Sequence of chain 2.A:
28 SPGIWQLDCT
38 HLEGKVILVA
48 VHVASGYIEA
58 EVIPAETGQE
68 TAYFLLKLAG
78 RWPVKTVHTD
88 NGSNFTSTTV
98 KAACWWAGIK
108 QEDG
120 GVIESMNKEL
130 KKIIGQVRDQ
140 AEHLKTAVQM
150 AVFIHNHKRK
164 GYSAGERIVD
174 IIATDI

A protein and the small-molecule ligand that binds it are described below.
Small molecule (SMILES): Cc1cn2c(C)c([C@H](OC(C)(C)C)C(=O)O)c(N3CCC(C)(C)CC3)c(-c3ccc(OCCc4ccc(F)cc4)cc3)c2n1

Binding-site contacts:
Ligand atom O20 contacts residue THR145 of chain 1.A at 3.4 Å (h-bond).
Ligand atom C24 contacts residue GLN66 of chain 2.A at 3.8 Å.
Ligand atom C37 contacts residue ALA99 of chain 2.A at 3.8 Å (hydrophobic).
Ligand atom C5 contacts residue ALA100 of chain 2.A at 3.9 Å (hydrophobic).
Ligand atom N10 contacts residue GLN66 of chain 2.A at 3.7 Å.
Ligand atom C23 contacts residue THR145 of chain 1.A at 3.4 Å.
Ligand atom C43 contacts residue GLN66 of chain 2.A at 3.0 Å.
Ligand atom O18 contacts residue ALA140 of chain 1.A at 3.5 Å.
Ligand atom O20 contacts residue HIS142 of chain 1.A at 3.7 Å.
Ligand atom C36 contacts residue TRP102 of chain 2.A at 3.8 Å (hydrophobic).
Ligand atom C16 contacts residue THR145 of chain 1.A at 3.9 Å.
Ligand atom F40 contacts residue TRP102 of chain 2.A at 3.8 Å.
Ligand atom C37 contacts residue LYS98 of chain 2.A at 3.9 Å.
Ligand atom C28 contacts residue ALA99 of chain 2.A at 3.6 Å (hydrophobic).
Ligand atom C2 contacts residue GLN139 of chain 1.A at 3.8 Å.
Ligand atom O18 contacts residue GLU141 of chain 1.A at 2.9 Å (salt-bridge).
Ligand atom C38 contacts residue ALA99 of chain 2.A at 3.8 Å (hydrophobic).
Ligand atom O19 contacts residue HIS142 of chain 1.A at 3.0 Å (h-bond).
Ligand atom C25 contacts residue HIS142 of chain 1.A at 3.5 Å.
Ligand atom C25 contacts residue GLU141 of chain 1.A at 3.5 Å.
Ligand atom C17 contacts residue HIS142 of chain 1.A at 3.9 Å.
Ligand atom O19 contacts residue THR145 of chain 1.A at 2.8 Å (h-bond).
Ligand atom C39 contacts residue THR95 of chain 2.A at 3.8 Å.
Ligand atom C27 contacts residue ALA99 of chain 2.A at 3.8 Å (hydrophobic).
Ligand atom C22 contacts residue GLN66 of chain 2.A at 3.8 Å.
Ligand atom O31 contacts residue ALA99 of chain 2.A at 3.7 Å.
Ligand atom C13 contacts residue MET149 of chain 1.A at 3.8 Å (hydrophobic).
Ligand atom C22 contacts residue THR96 of chain 2.A at 3.7 Å.
Ligand atom C25 contacts residue GLN66 of chain 2.A at 3.9 Å.
Ligand atom C17 contacts residue THR145 of chain 1.A at 3.6 Å.
Ligand atom C1 contacts residue MET149 of chain 1.A at 3.7 Å (hydrophobic).
Ligand atom C14 contacts residue ALA99 of chain 2.A at 3.8 Å (hydrophobic).
Ligand atom C21 contacts residue THR145 of chain 1.A at 3.9 Å.
Ligand atom F40 contacts residue LYS98 of chain 2.A at 3.2 Å.
Ligand atom F40 contacts residue ALA99 of chain 2.A at 3.9 Å.
Ligand atom C26 contacts residue THR96 of chain 2.A at 3.7 Å.
Ligand atom C17 contacts residue GLU141 of chain 1.A at 3.5 Å.
Ligand atom C42 contacts residue GLN66 of chain 2.A at 3.5 Å.
Ligand atom C1 contacts residue THR145 of chain 1.A at 3.9 Å.
Ligand atom O19 contacts residue GLU141 of chain 1.A at 3.4 Å (salt-bridge).

Sequence of chain 1.A:
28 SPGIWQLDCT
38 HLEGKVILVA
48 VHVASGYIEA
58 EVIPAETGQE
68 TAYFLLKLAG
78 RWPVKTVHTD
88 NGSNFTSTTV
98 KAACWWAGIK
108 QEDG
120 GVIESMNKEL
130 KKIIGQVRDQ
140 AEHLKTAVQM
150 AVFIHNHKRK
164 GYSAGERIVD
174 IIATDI